Binding-site contacts:
Ligand atom C2 contacts residue GLN584 of chain 1.G at 4.2 Å.
Ligand atom O7 contacts residue GLN584 of chain 1.G at 3.0 Å (h-bond).
Ligand atom C3 contacts residue ASN335 of chain 1.G at 3.8 Å.
Ligand atom O7 contacts residue THR585 of chain 1.G at 4.2 Å.
Ligand atom C1 contacts residue GLN584 of chain 1.G at 4.3 Å.
Ligand atom O5 contacts residue ASN335 of chain 1.G at 2.3 Å (h-bond).
Ligand atom N2 contacts residue THR585 of chain 1.G at 4.3 Å.
Ligand atom O7 contacts residue LEU586 of chain 1.G at 4.5 Å.
Ligand atom C8 contacts residue ASN335 of chain 1.G at 4.2 Å.
Ligand atom C4 contacts residue ASN335 of chain 1.G at 4.2 Å.
Ligand atom N2 contacts residue ASN335 of chain 1.G at 3.0 Å (h-bond).
Ligand atom C1 contacts residue ASN335 of chain 1.G at 1.4 Å.
Ligand atom O5 contacts residue THR337 of chain 1.G at 4.5 Å.
Ligand atom C7 contacts residue ASN335 of chain 1.G at 3.8 Å.
Ligand atom O6 contacts residue ASN335 of chain 1.G at 3.8 Å.
Ligand atom C5 contacts residue ASN335 of chain 1.G at 3.6 Å.
Ligand atom C2 contacts residue ASN335 of chain 1.G at 2.5 Å.
Ligand atom C6 contacts residue ASN335 of chain 1.G at 4.5 Å.
Ligand atom N2 contacts residue GLN584 of chain 1.G at 3.0 Å (h-bond).
Ligand atom C7 contacts residue GLN584 of chain 1.G at 3.4 Å.

A small-molecule ligand and the protein it binds are described below.
Small molecule (SMILES): CC(=O)N[C@@H]1[C@@H](O)[C@H](O)[C@@H](CO)O[C@H]1O

Sequence of chain 1.G:
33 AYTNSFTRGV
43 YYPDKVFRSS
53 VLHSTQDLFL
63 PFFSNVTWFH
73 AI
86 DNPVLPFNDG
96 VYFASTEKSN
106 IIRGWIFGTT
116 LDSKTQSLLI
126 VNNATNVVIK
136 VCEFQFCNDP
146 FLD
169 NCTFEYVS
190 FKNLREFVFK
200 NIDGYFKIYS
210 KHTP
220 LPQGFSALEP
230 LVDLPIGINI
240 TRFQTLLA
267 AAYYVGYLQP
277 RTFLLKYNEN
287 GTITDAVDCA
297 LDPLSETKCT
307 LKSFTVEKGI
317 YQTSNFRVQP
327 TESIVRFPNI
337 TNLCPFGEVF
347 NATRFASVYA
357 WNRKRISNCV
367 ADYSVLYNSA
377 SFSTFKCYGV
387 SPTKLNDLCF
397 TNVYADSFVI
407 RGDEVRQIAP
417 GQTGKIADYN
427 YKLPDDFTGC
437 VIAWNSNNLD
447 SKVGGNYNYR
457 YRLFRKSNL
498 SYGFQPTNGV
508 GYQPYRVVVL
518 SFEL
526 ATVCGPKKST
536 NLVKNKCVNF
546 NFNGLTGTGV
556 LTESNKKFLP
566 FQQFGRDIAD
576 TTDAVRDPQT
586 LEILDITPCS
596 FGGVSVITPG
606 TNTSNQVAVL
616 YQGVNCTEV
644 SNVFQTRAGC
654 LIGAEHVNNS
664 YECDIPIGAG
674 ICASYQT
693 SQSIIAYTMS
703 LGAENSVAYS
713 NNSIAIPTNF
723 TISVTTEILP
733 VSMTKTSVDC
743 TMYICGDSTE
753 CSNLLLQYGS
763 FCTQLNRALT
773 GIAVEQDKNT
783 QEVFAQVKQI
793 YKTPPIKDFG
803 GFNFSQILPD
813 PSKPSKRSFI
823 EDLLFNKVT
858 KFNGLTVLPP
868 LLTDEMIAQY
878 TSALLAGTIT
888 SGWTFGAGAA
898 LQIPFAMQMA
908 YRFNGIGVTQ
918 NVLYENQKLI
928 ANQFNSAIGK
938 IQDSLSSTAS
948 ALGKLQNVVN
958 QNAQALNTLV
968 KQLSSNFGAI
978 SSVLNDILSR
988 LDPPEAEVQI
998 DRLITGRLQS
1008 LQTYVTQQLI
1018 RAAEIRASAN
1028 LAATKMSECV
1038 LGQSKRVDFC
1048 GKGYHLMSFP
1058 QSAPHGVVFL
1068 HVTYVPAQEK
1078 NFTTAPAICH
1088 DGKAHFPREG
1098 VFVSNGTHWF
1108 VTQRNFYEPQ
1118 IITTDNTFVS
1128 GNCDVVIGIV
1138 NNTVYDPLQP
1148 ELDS